Binding-site contacts:
Ligand atom OH contacts residue TYR21 of chain 1.A at 3.2 Å (h-bond).
Ligand atom CD contacts residue TRP30 of chain 1.A at 3.0 Å (hydrophobic).
Ligand atom C contacts residue GLY29 of chain 1.A at 3.2 Å.
Ligand atom O contacts residue ASP48 of chain 1.A at 3.0 Å (salt-bridge).
Ligand atom O contacts residue GLY29 of chain 1.A at 3.1 Å (h-bond).
Ligand atom N contacts residue GLY29 of chain 1.A at 3.1 Å (h-bond).
Ligand atom NH1 contacts residue GLY31 of chain 1.A at 2.4 Å (h-bond).
Ligand atom CZ contacts residue GLY31 of chain 1.A at 3.5 Å.
Ligand atom CB contacts residue ILE18 of chain 1.A at 3.5 Å (hydrophobic).
Ligand atom CG1 contacts residue SER22 of chain 1.A at 3.1 Å.
Ligand atom CB contacts residue GLY29 of chain 1.A at 3.4 Å.
Ligand atom CE1 contacts residue GLY29 of chain 1.A at 3.1 Å.
Ligand atom O contacts residue TYR51 of chain 1.A at 3.5 Å.
Ligand atom CD2 contacts residue ILE18 of chain 1.A at 3.3 Å (hydrophobic).
Ligand atom NE contacts residue TRP30 of chain 1.A at 3.4 Å.
Ligand atom CZ contacts residue TYR21 of chain 1.A at 3.4 Å (hydrophobic).
Ligand atom CB contacts residue TRP30 of chain 1.A at 3.5 Å (hydrophobic).
Ligand atom CG contacts residue GLY29 of chain 1.A at 2.8 Å.
Ligand atom N contacts residue LEU2 of chain 1.A at 3.2 Å.
Ligand atom CD1 contacts residue CYS28 of chain 1.A at 3.2 Å (hydrophobic).
Ligand atom CB contacts residue ASP48 of chain 1.A at 2.9 Å.
Ligand atom CB contacts residue LEU2 of chain 1.A at 3.5 Å (hydrophobic).
Ligand atom C contacts residue ASP48 of chain 1.A at 2.9 Å.
Ligand atom CA contacts residue LEU2 of chain 1.A at 3.1 Å (hydrophobic).
Ligand atom CD1 contacts residue CYS44 of chain 1.A at 3.5 Å (hydrophobic).
Ligand atom CG2 contacts residue ILE18 of chain 1.A at 3.1 Å (hydrophobic).
Ligand atom CE1 contacts residue CYS44 of chain 1.A at 3.5 Å (hydrophobic).
Ligand atom CB contacts residue TYR27 of chain 1.A at 3.4 Å (hydrophobic).
Ligand atom C contacts residue LEU2 of chain 1.A at 2.9 Å (hydrophobic).
Ligand atom CD1 contacts residue GLY29 of chain 1.A at 2.7 Å.
Ligand atom O contacts residue LEU2 of chain 1.A at 2.4 Å.
Ligand atom CE1 contacts residue TYR21 of chain 1.A at 3.3 Å (hydrophobic).
Ligand atom CA contacts residue GLY29 of chain 1.A at 3.2 Å.
Ligand atom CA contacts residue ASP48 of chain 1.A at 3.1 Å.
Ligand atom CD1 contacts residue LEU3 of chain 1.A at 3.3 Å (hydrophobic).
Ligand atom CB contacts residue GLY29 of chain 1.A at 3.1 Å.
Ligand atom CG contacts residue TRP30 of chain 1.A at 3.5 Å (hydrophobic).
Ligand atom NH1 contacts residue TRP30 of chain 1.A at 2.6 Å (h-bond).
Ligand atom O contacts residue HIS47 of chain 1.A at 3.0 Å (h-bond).
Ligand atom CD2 contacts residue GLY29 of chain 1.A at 3.4 Å.

A protein and the small-molecule ligand that binds it are described below.
Small molecule (SMILES): CC(C)C[C@H](NC(=O)OCc1ccccc1)C(=O)N[C@H](C(=O)N[C@@H](CCCN=C(N)N)C(=O)N[C@H](C=O)Cc1ccc(O)cc1)C(C)C

Sequence of chain 1.A:
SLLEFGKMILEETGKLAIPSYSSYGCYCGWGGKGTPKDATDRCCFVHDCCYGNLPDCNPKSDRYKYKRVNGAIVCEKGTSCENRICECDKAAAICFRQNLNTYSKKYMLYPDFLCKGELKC